Sequence of chain 1.E:
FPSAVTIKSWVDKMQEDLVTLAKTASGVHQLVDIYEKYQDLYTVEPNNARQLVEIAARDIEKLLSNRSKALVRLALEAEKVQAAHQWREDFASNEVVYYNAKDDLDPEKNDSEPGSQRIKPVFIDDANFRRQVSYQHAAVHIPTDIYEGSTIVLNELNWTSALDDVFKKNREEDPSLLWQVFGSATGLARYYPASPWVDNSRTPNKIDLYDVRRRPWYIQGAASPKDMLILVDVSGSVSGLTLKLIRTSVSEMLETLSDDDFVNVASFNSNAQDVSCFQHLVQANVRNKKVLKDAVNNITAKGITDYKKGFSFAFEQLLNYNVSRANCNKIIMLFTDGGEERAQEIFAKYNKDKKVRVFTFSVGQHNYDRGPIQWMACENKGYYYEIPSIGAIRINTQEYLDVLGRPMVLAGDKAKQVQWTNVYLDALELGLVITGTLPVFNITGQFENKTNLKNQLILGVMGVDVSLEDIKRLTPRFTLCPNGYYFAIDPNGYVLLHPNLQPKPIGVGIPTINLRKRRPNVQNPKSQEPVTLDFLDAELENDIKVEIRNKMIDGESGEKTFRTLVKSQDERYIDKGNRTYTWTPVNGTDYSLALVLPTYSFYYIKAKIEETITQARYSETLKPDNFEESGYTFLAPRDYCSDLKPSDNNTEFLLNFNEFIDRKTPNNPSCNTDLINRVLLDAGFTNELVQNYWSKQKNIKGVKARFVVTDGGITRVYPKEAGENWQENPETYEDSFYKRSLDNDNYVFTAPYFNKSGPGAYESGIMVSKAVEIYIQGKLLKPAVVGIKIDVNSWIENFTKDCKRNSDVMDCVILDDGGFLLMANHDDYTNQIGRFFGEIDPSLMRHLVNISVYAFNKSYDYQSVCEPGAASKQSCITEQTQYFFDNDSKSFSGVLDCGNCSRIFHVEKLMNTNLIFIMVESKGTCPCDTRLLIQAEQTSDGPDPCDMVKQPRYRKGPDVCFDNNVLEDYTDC

This protein binds this small molecule.
Small molecule (SMILES): CC(=O)N[C@@H]1[C@@H](O)[C@H](O)[C@@H](CO)O[C@H]1O

Binding-site contacts:
Ligand atom O5 contacts residue ASN755 of chain 1.E at 2.5 Å (h-bond).
Ligand atom C6 contacts residue ASN755 of chain 1.E at 4.3 Å.
Ligand atom C7 contacts residue ASN755 of chain 1.E at 4.4 Å.
Ligand atom O6 contacts residue ARG847 of chain 1.E at 3.8 Å.
Ligand atom C3 contacts residue ASN755 of chain 1.E at 3.8 Å.
Ligand atom N2 contacts residue ASN755 of chain 1.E at 3.4 Å (h-bond).
Ligand atom C6 contacts residue PHE754 of chain 1.E at 4.4 Å (hydrophobic).
Ligand atom C1 contacts residue ASN755 of chain 1.E at 1.7 Å.
Ligand atom O6 contacts residue PHE754 of chain 1.E at 4.0 Å.
Ligand atom C4 contacts residue ASN755 of chain 1.E at 4.1 Å.
Ligand atom C2 contacts residue ASN755 of chain 1.E at 3.0 Å.
Ligand atom C5 contacts residue ASN755 of chain 1.E at 3.2 Å.